Binding-site contacts:
Ligand atom C4' contacts residue ASP209 of chain 1.A at 3.3 Å.
Ligand atom C2 contacts residue SER20 of chain 1.A at 3.5 Å.
Ligand atom C4 contacts residue TYR24 of chain 1.A at 3.4 Å (hydrophobic).
Ligand atom O4' contacts residue ASP209 of chain 1.A at 2.6 Å (salt-bridge).
Ligand atom C5 contacts residue TYR24 of chain 1.A at 3.6 Å (hydrophobic).
Ligand atom O2' contacts residue ASP115 of chain 1.A at 2.9 Å (salt-bridge).
Ligand atom C3' contacts residue ASP115 of chain 1.A at 3.1 Å.
Ligand atom C4' contacts residue SER172 of chain 1.A at 3.6 Å.
Ligand atom C5C contacts residue DMS1 of chain 1.G at 3.4 Å.
Ligand atom N3 contacts residue SER20 of chain 1.A at 2.6 Å (h-bond).
Ligand atom O2C contacts residue GLN89 of chain 1.A at 3.5 Å.
Ligand atom C2' contacts residue ASP248 of chain 1.A at 3.5 Å.
Ligand atom O3' contacts residue ASP115 of chain 1.A at 2.5 Å (salt-bridge).
Ligand atom O3' contacts residue ALA173 of chain 1.A at 3.2 Å.
Ligand atom O2B contacts residue LYS259 of chain 1.A at 3.0 Å (salt-bridge).
Ligand atom O4' contacts residue TRP93 of chain 1.A at 3.3 Å (h-bond).
Ligand atom C2C contacts residue GLN89 of chain 1.A at 3.3 Å.
Ligand atom C2 contacts residue TYR24 of chain 1.A at 3.5 Å (hydrophobic).
Ligand atom C3C contacts residue GLN89 of chain 1.A at 3.3 Å.
Ligand atom O1B contacts residue ASN251 of chain 1.A at 2.8 Å (h-bond).
Ligand atom O1A contacts residue LYS259 of chain 1.A at 2.7 Å (salt-bridge).
Ligand atom N3 contacts residue TYR24 of chain 1.A at 3.4 Å.
Ligand atom C4 contacts residue SER20 of chain 1.A at 3.4 Å.
Ligand atom O2B contacts residue CA1 of chain 1.C at 2.5 Å.
Ligand atom O4C contacts residue TYR24 of chain 1.A at 3.1 Å (h-bond).
Ligand atom O2B contacts residue ASP117 of chain 1.A at 3.2 Å (salt-bridge).
Ligand atom O1B contacts residue CYS250 of chain 1.A at 3.3 Å.
Ligand atom O2' contacts residue ASP248 of chain 1.A at 2.6 Å (salt-bridge).
Ligand atom C6' contacts residue ASP209 of chain 1.A at 3.4 Å.
Ligand atom O4 contacts residue SER20 of chain 1.A at 2.8 Å (h-bond).
Ligand atom O4 contacts residue TYR24 of chain 1.A at 3.5 Å.
Ligand atom C2' contacts residue ASP115 of chain 1.A at 3.6 Å.
Ligand atom O1A contacts residue TYR24 of chain 1.A at 2.5 Å (h-bond).
Ligand atom O3A contacts residue ASN251 of chain 1.A at 3.5 Å (h-bond).
Ligand atom O3' contacts residue LYS96 of chain 1.A at 3.2 Å (salt-bridge).
Ligand atom O4' contacts residue LYS96 of chain 1.A at 3.2 Å (salt-bridge).
Ligand atom O1B contacts residue DMS1 of chain 1.G at 3.5 Å.
Ligand atom O2' contacts residue CA1 of chain 1.C at 2.3 Å.
Ligand atom C2' contacts residue CA1 of chain 1.C at 3.5 Å.
Ligand atom O2B contacts residue CYS250 of chain 1.A at 3.4 Å.

Sequence of chain 1.A:
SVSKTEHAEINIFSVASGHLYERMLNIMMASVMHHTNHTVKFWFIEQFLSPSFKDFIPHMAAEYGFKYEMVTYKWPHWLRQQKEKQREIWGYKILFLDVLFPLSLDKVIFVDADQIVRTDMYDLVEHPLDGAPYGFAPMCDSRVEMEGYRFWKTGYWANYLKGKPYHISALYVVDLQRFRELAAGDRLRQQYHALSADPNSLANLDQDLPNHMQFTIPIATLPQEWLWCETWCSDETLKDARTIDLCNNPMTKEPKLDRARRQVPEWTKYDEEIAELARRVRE

The small molecule below binds the protein below.
Small molecule (SMILES): O=c1ccn([C@@H]2O[C@H](CO[P](=O)(O)O[P](=O)(O)O[C@H]3O[C@H](CO)[C@@H](O)[C@H](O)[C@H]3O)[C@@H](O)[C@H]2O)c(=O)[nH]1